Binding-site contacts:
Ligand atom C5' contacts residue N4P1 of chain 1.HA at 3.5 Å.
Ligand atom N1 contacts residue LEU227 of chain 1.G at 3.0 Å (h-bond).
Ligand atom C4 contacts residue ILE200 of chain 1.G at 3.3 Å (hydrophobic).
Ligand atom O2' contacts residue PHE145 of chain 1.G at 3.7 Å.
Ligand atom O3' contacts residue ASP199 of chain 1.G at 2.7 Å (salt-bridge).
Ligand atom O4' contacts residue PHE256 of chain 1.G at 3.6 Å.
Ligand atom C3' contacts residue ASP179 of chain 1.G at 3.5 Å.
Ligand atom C2' contacts residue GLN147 of chain 1.G at 3.7 Å.
Ligand atom CS contacts residue PRO247 of chain 1.G at 3.8 Å (hydrophobic).
Ligand atom C5 contacts residue ILE200 of chain 1.G at 3.5 Å (hydrophobic).
Ligand atom C2 contacts residue PHE225 of chain 1.G at 3.3 Å (hydrophobic).
Ligand atom N9 contacts residue ILE200 of chain 1.G at 3.6 Å.
Ligand atom N1 contacts residue ASP226 of chain 1.G at 3.5 Å.
Ligand atom N1 contacts residue PHE225 of chain 1.G at 3.5 Å (h-bond).
Ligand atom C2' contacts residue ASP199 of chain 1.G at 3.7 Å.
Ligand atom C5' contacts residue ASP179 of chain 1.G at 3.4 Å.
Ligand atom C2 contacts residue LEU227 of chain 1.G at 3.5 Å (hydrophobic).
Ligand atom S5' contacts residue ASP146 of chain 1.G at 3.3 Å (salt-bridge).
Ligand atom O3' contacts residue ASP179 of chain 1.G at 2.8 Å (salt-bridge).
Ligand atom C8 contacts residue TYR363 of chain 1.G at 3.7 Å (hydrophobic).
Ligand atom C3' contacts residue ASP199 of chain 1.G at 3.5 Å.
Ligand atom C3' contacts residue GLN147 of chain 1.G at 3.8 Å.
Ligand atom C4' contacts residue ASP179 of chain 1.G at 3.7 Å.
Ligand atom C5 contacts residue PHE256 of chain 1.G at 3.8 Å (hydrophobic).
Ligand atom S5' contacts residue N4P1 of chain 1.HA at 3.3 Å.
Ligand atom C8 contacts residue PHE145 of chain 1.G at 3.2 Å (hydrophobic).
Ligand atom N3 contacts residue ILE200 of chain 1.G at 3.4 Å (h-bond).
Ligand atom C2 contacts residue ILE200 of chain 1.G at 3.6 Å (hydrophobic).
Ligand atom O2' contacts residue ASP199 of chain 1.G at 2.9 Å (salt-bridge).
Ligand atom CS contacts residue N4P1 of chain 1.HA at 3.7 Å.
Ligand atom C1' contacts residue ASP199 of chain 1.G at 3.5 Å.
Ligand atom O2' contacts residue GLN147 of chain 1.G at 2.7 Å (h-bond).
Ligand atom O3' contacts residue LEU204 of chain 1.G at 3.3 Å.
Ligand atom S5' contacts residue PHE145 of chain 1.G at 3.8 Å.
Ligand atom C5' contacts residue ASP245 of chain 1.G at 3.5 Å.
Ligand atom CS contacts residue PHE145 of chain 1.G at 3.8 Å (hydrophobic).
Ligand atom O3' contacts residue ASP178 of chain 1.G at 3.5 Å (salt-bridge).
Ligand atom N6 contacts residue ASP226 of chain 1.G at 3.0 Å (salt-bridge).
Ligand atom N6 contacts residue LEU362 of chain 1.G at 3.7 Å.
Ligand atom N7 contacts residue TYR363 of chain 1.G at 2.8 Å (h-bond).

Sequence of chain 1.G:
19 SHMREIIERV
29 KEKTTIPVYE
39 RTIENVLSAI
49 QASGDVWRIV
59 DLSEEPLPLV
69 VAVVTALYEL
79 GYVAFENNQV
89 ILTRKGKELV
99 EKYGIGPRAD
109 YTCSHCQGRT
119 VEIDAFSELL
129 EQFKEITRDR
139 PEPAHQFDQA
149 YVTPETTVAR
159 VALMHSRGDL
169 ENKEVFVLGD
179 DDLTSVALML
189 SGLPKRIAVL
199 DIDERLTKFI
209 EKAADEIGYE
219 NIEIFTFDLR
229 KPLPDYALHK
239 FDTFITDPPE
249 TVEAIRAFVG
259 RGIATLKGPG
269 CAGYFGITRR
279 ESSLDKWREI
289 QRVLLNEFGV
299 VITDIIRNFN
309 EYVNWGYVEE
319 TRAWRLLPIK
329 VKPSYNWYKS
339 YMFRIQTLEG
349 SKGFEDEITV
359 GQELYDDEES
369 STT

A small-molecule ligand and the protein it binds are described below.
Small molecule (SMILES): CSC[C@H]1O[C@@H](n2cnc3c(N)ncnc32)[C@H](O)[C@@H]1O